Binding-site contacts:
Ligand atom C6 contacts residue TRP86 of chain 1.B at 4.2 Å (hydrophobic).
Ligand atom C5 contacts residue TRP86 of chain 1.B at 4.3 Å (hydrophobic).
Ligand atom C3 contacts residue TRP86 of chain 1.B at 3.4 Å (hydrophobic).
Ligand atom C4 contacts residue TYR337 of chain 1.B at 4.2 Å (hydrophobic).
Ligand atom O1 contacts residue TYR449 of chain 1.B at 3.1 Å.
Ligand atom C2 contacts residue TRP86 of chain 1.B at 3.6 Å (hydrophobic).
Ligand atom O2 contacts residue TYR337 of chain 1.B at 4.2 Å.
Ligand atom O1 contacts residue HIS447 of chain 1.B at 3.0 Å (h-bond).
Ligand atom C5 contacts residue TYR337 of chain 1.B at 4.5 Å (hydrophobic).
Ligand atom C7 contacts residue TYR337 of chain 1.B at 3.6 Å (hydrophobic).
Ligand atom N1 contacts residue TYR449 of chain 1.B at 4.3 Å.
Ligand atom O2 contacts residue TYR124 of chain 1.B at 3.5 Å (h-bond).
Ligand atom N1 contacts residue TRP86 of chain 1.B at 3.2 Å.
Ligand atom C4 contacts residue GLY121 of chain 1.B at 4.1 Å.
Ligand atom C5 contacts residue SER125 of chain 1.B at 4.3 Å.
Ligand atom C6 contacts residue SER125 of chain 1.B at 4.4 Å.
Ligand atom C6 contacts residue GLY121 of chain 1.B at 4.4 Å.
Ligand atom O1 contacts residue TYR337 of chain 1.B at 2.9 Å.
Ligand atom N2 contacts residue TYR337 of chain 1.B at 3.3 Å (h-bond).
Ligand atom C1 contacts residue TYR337 of chain 1.B at 2.9 Å (hydrophobic).
Ligand atom N2 contacts residue TRP86 of chain 1.B at 4.0 Å.
Ligand atom N1 contacts residue TYR337 of chain 1.B at 3.0 Å.
Ligand atom C8 contacts residue TYR341 of chain 1.B at 3.7 Å (hydrophobic).
Ligand atom C4 contacts residue TRP86 of chain 1.B at 3.6 Å (hydrophobic).
Ligand atom O1 contacts residue TRP86 of chain 1.B at 3.4 Å (h-bond).
Ligand atom C3 contacts residue TYR337 of chain 1.B at 3.5 Å (hydrophobic).
Ligand atom C8 contacts residue TYR124 of chain 1.B at 3.5 Å (hydrophobic).
Ligand atom C7 contacts residue TYR341 of chain 1.B at 4.2 Å (hydrophobic).
Ligand atom O2 contacts residue ASP74 of chain 1.B at 4.4 Å.
Ligand atom C4 contacts residue SBG203 of chain 1.B at 4.4 Å.
Ligand atom C1 contacts residue TRP86 of chain 1.B at 3.4 Å (hydrophobic).
Ligand atom C5 contacts residue GLY121 of chain 1.B at 3.5 Å.
Ligand atom C6 contacts residue TYR337 of chain 1.B at 4.0 Å (hydrophobic).
Ligand atom N1 contacts residue HIS447 of chain 1.B at 3.7 Å.
Ligand atom C8 contacts residue TYR337 of chain 1.B at 4.0 Å (hydrophobic).
Ligand atom O2 contacts residue TYR341 of chain 1.B at 4.3 Å.
Ligand atom C2 contacts residue TYR337 of chain 1.B at 2.9 Å (hydrophobic).

Sequence of chain 1.B:
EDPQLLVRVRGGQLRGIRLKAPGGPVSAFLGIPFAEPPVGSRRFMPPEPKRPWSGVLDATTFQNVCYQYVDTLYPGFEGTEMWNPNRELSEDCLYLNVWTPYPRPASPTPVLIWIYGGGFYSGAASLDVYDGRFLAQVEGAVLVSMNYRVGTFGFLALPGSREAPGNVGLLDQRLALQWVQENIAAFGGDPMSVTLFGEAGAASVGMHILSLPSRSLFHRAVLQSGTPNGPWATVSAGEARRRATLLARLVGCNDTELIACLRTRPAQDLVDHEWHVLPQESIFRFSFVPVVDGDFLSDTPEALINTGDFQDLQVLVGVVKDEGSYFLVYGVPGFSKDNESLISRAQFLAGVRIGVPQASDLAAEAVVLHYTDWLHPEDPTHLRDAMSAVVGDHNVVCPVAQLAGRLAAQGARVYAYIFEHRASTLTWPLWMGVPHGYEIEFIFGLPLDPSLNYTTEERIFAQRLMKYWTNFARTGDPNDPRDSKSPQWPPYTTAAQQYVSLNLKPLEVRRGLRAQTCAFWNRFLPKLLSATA

This small molecule binds to this protein.
Small molecule (SMILES): NC(=O)c1cc[n+](COC[n+]2ccccc2/C=N/O)cc1